Sequence of chain 2.B:
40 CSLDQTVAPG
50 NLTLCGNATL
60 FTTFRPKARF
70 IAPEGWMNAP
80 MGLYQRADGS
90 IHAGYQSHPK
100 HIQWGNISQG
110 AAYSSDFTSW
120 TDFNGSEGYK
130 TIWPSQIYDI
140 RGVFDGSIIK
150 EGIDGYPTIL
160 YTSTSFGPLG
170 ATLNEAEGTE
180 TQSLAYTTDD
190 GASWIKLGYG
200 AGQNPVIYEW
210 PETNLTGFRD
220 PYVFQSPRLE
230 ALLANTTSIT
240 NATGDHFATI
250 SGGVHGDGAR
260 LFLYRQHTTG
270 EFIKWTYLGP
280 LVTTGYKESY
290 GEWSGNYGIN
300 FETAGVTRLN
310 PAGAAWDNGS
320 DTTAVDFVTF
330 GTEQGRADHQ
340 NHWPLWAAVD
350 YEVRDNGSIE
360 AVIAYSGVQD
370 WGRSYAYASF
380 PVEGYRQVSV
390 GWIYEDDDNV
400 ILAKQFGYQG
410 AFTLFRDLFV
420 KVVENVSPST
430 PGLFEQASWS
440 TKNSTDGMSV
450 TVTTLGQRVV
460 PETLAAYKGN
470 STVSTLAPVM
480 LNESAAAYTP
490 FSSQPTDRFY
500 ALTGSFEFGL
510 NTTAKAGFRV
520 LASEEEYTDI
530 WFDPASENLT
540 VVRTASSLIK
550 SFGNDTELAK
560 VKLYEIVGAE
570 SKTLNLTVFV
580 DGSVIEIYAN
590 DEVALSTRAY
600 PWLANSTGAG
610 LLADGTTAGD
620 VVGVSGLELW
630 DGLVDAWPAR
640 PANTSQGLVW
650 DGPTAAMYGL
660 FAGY

Binding-site contacts:
Ligand atom O5 contacts residue LEU53 of chain 2.B at 3.9 Å.
Ligand atom C7 contacts residue ASN50 of chain 2.B at 3.5 Å.
Ligand atom C1 contacts residue ASN50 of chain 2.B at 1.4 Å.
Ligand atom O5 contacts residue THR52 of chain 2.B at 3.4 Å (h-bond).
Ligand atom C2 contacts residue ASN50 of chain 2.B at 2.5 Å.
Ligand atom C6 contacts residue LEU53 of chain 2.B at 3.9 Å (hydrophobic).
Ligand atom C5 contacts residue THR52 of chain 2.B at 3.5 Å.
Ligand atom C6 contacts residue THR52 of chain 2.B at 4.0 Å.
Ligand atom O7 contacts residue ASN50 of chain 2.B at 3.5 Å (h-bond).
Ligand atom C5 contacts residue ASN50 of chain 2.B at 3.6 Å.
Ligand atom O6 contacts residue LEU53 of chain 2.B at 3.6 Å.
Ligand atom O5 contacts residue ASN50 of chain 2.B at 2.3 Å (h-bond).
Ligand atom C1 contacts residue THR52 of chain 2.B at 3.4 Å.
Ligand atom C4 contacts residue ASN50 of chain 2.B at 4.3 Å.
Ligand atom O6 contacts residue THR52 of chain 2.B at 3.3 Å (h-bond).
Ligand atom C3 contacts residue ASN50 of chain 2.B at 3.8 Å.
Ligand atom N2 contacts residue ASN50 of chain 2.B at 3.0 Å (h-bond).

This small molecule binds to this protein.
Small molecule (SMILES): CC(=O)N[C@@H]1[C@@H](O)[C@H](O)[C@@H](CO)O[C@H]1O